Binding-site contacts:
Ligand atom CAU contacts residue THR181 of chain 1.B at 4.0 Å.
Ligand atom OAE contacts residue MET90 of chain 1.B at 3.8 Å.
Ligand atom OAE contacts residue ALA47 of chain 1.B at 4.3 Å.
Ligand atom OAG contacts residue THR181 of chain 1.B at 3.5 Å.
Ligand atom CLAH contacts residue LEU99 of chain 1.B at 4.0 Å.
Ligand atom CLAH contacts residue PHE135 of chain 1.B at 3.5 Å.
Ligand atom OAF contacts residue ASN43 of chain 1.B at 3.7 Å.
Ligand atom CAK contacts residue MET90 of chain 1.B at 4.0 Å (hydrophobic).
Ligand atom OAQ contacts residue VAL88 of chain 1.B at 4.1 Å.
Ligand atom CAR contacts residue MET90 of chain 1.B at 3.9 Å (hydrophobic).
Ligand atom CAX contacts residue THR181 of chain 1.B at 4.4 Å.
Ligand atom OAF contacts residue ILE183 of chain 1.B at 3.4 Å.
Ligand atom OAQ contacts residue MET90 of chain 1.B at 4.0 Å.
Ligand atom OAQ contacts residue GLY89 of chain 1.B at 3.7 Å.
Ligand atom CAI contacts residue ASN43 of chain 1.B at 4.2 Å.
Ligand atom OAQ contacts residue ALA47 of chain 1.B at 3.4 Å.
Ligand atom OAG contacts residue ASP85 of chain 1.B at 2.6 Å (salt-bridge).
Ligand atom CAI contacts residue ALA44 of chain 1.B at 4.5 Å (hydrophobic).
Ligand atom CAR contacts residue ALA47 of chain 1.B at 3.8 Å (hydrophobic).
Ligand atom OAF contacts residue LEU40 of chain 1.B at 4.1 Å.
Ligand atom CAU contacts residue ASN43 of chain 1.B at 4.4 Å.
Ligand atom CAI contacts residue ILE183 of chain 1.B at 4.2 Å (hydrophobic).
Ligand atom CAU contacts residue ALA47 of chain 1.B at 3.9 Å (hydrophobic).
Ligand atom CAX contacts residue MET90 of chain 1.B at 4.2 Å (hydrophobic).
Ligand atom CAT contacts residue ILE183 of chain 1.B at 3.9 Å (hydrophobic).
Ligand atom CAT contacts residue ASN43 of chain 1.B at 3.7 Å.
Ligand atom CAR contacts residue THR181 of chain 1.B at 4.3 Å.
Ligand atom OAG contacts residue ALA47 of chain 1.B at 3.2 Å.
Ligand atom CAI contacts residue ASP85 of chain 1.B at 3.7 Å.
Ligand atom OAQ contacts residue THR181 of chain 1.B at 3.6 Å.
Ligand atom CAX contacts residue ALA47 of chain 1.B at 4.2 Å (hydrophobic).
Ligand atom CLAH contacts residue ASN43 of chain 1.B at 3.7 Å.
Ligand atom CAI contacts residue THR181 of chain 1.B at 4.3 Å.
Ligand atom OAF contacts residue PHE135 of chain 1.B at 4.1 Å.
Ligand atom CAU contacts residue ASP85 of chain 1.B at 3.6 Å.
Ligand atom CAV contacts residue ASN43 of chain 1.B at 4.0 Å.

A small-molecule ligand and the protein it binds are described below.
Small molecule (SMILES): COc1cc(N)c(OC)c(CCOC(=O)c2cc(Cl)c(O)cc2O)c1OC

Sequence of chain 1.B:
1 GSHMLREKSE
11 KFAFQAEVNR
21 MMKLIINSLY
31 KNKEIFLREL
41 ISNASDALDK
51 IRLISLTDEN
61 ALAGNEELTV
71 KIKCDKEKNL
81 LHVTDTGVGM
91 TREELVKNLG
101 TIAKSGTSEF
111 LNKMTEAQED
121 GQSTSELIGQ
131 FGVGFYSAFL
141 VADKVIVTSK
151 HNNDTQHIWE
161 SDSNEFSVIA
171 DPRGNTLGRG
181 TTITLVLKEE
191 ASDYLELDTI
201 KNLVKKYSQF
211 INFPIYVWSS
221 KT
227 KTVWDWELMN